Sequence of chain 1.B:
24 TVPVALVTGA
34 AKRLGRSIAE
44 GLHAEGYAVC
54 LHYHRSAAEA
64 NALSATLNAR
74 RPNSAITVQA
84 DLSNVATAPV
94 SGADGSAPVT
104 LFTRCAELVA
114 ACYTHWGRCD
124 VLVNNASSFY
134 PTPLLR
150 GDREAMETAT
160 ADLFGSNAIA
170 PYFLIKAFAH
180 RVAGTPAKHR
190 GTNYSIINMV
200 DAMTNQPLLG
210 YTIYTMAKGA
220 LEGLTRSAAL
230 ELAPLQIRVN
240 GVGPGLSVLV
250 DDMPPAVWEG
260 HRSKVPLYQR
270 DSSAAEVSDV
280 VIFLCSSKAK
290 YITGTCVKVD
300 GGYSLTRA

Binding-site contacts:
Ligand atom N1 contacts residue TYR213 of chain 1.B at 3.8 Å.
Ligand atom N2 contacts residue NAP1 of chain 1.L at 3.2 Å (h-bond).
Ligand atom C4 contacts residue PHE132 of chain 1.B at 3.5 Å (hydrophobic).
Ligand atom C8 contacts residue NAP1 of chain 1.L at 3.4 Å.
Ligand atom C8 contacts residue PHE132 of chain 1.B at 3.3 Å (hydrophobic).
Ligand atom C7 contacts residue TYR213 of chain 1.B at 3.8 Å (hydrophobic).
Ligand atom N2 contacts residue SER131 of chain 1.B at 4.3 Å.
Ligand atom C5 contacts residue PHE132 of chain 1.B at 3.7 Å (hydrophobic).
Ligand atom N2 contacts residue PHE132 of chain 1.B at 3.5 Å.
Ligand atom NAA contacts residue TYR213 of chain 1.B at 2.8 Å (h-bond).
Ligand atom NAA contacts residue NAP1 of chain 1.L at 3.5 Å.
Ligand atom NAA contacts residue PHE132 of chain 1.B at 3.8 Å.
Ligand atom N4 contacts residue LEU248 of chain 1.B at 4.3 Å.
Ligand atom N3 contacts residue PHE132 of chain 1.B at 3.7 Å.
Ligand atom C1 contacts residue NAP1 of chain 1.L at 3.7 Å.
Ligand atom C3 contacts residue PHE132 of chain 1.B at 3.5 Å (hydrophobic).
Ligand atom C7 contacts residue NAP1 of chain 1.L at 3.7 Å.
Ligand atom C2 contacts residue PHE132 of chain 1.B at 4.0 Å (hydrophobic).
Ligand atom N1 contacts residue NAP1 of chain 1.L at 3.1 Å (h-bond).
Ligand atom N2 contacts residue SER130 of chain 1.B at 2.9 Å (h-bond).
Ligand atom C6 contacts residue PHE132 of chain 1.B at 3.9 Å (hydrophobic).
Ligand atom C4 contacts residue NAP1 of chain 1.L at 3.7 Å.
Ligand atom C8 contacts residue SER130 of chain 1.B at 3.8 Å.
Ligand atom C1 contacts residue ARG36 of chain 1.B at 3.7 Å.
Ligand atom C2 contacts residue ARG36 of chain 1.B at 3.6 Å.
Ligand atom N4 contacts residue NAP1 of chain 1.L at 3.8 Å.
Ligand atom N1 contacts residue PHE132 of chain 1.B at 3.5 Å.
Ligand atom C6 contacts residue NAP1 of chain 1.L at 3.7 Å.
Ligand atom C5 contacts residue NAP1 of chain 1.L at 3.5 Å.
Ligand atom C7 contacts residue PHE132 of chain 1.B at 3.6 Å (hydrophobic).
Ligand atom C1 contacts residue PHE132 of chain 1.B at 4.2 Å (hydrophobic).
Ligand atom N1 contacts residue SER130 of chain 1.B at 3.9 Å.
Ligand atom C2 contacts residue NAP1 of chain 1.L at 3.6 Å.
Ligand atom C3 contacts residue NAP1 of chain 1.L at 3.7 Å.
Ligand atom N3 contacts residue NAP1 of chain 1.L at 2.7 Å (h-bond).
Ligand atom NAA contacts residue ASP200 of chain 1.B at 3.8 Å.

This small molecule binds to this protein.
Small molecule (SMILES): Nc1ccc2nc(N)nc(N)c2c1